This small molecule binds to this protein.
Small molecule (SMILES): O=P(O)(O)OC[C@H]1O[C@@H](O)[C@H](O)[C@@H]1O

Binding-site contacts:
Ligand atom O2 contacts residue ASP1330 of chain 1.C at 2.9 Å (salt-bridge).
Ligand atom O5 contacts residue GLY1370 of chain 1.C at 3.5 Å (h-bond).
Ligand atom P' contacts residue MG1 of chain 1.BA at 3.4 Å.
Ligand atom O1 contacts residue VAL1435 of chain 1.C at 3.5 Å.
Ligand atom O3X contacts residue MG1 of chain 1.CA at 2.8 Å.
Ligand atom C2 contacts residue ASP1330 of chain 1.C at 3.6 Å.
Ligand atom O5 contacts residue MG1 of chain 1.BA at 3.7 Å.
Ligand atom P' contacts residue AMP1 of chain 1.Y at 3.7 Å.
Ligand atom O3X contacts residue GLY1371 of chain 1.C at 3.7 Å.
Ligand atom C3 contacts residue ASP1330 of chain 1.C at 3.5 Å.
Ligand atom O1X contacts residue GLU1390 of chain 1.C at 4.0 Å.
Ligand atom O1X contacts residue GLY1370 of chain 1.C at 3.5 Å (h-bond).
Ligand atom O2X contacts residue ARG1428 of chain 1.C at 3.2 Å (salt-bridge).
Ligand atom O2X contacts residue ARG1360 of chain 1.C at 3.0 Å (salt-bridge).
Ligand atom C3 contacts residue HIS1479 of chain 1.C at 4.0 Å.
Ligand atom C4 contacts residue ARG1428 of chain 1.C at 3.7 Å.
Ligand atom O1X contacts residue AMP1 of chain 1.Y at 3.5 Å (h-bond).
Ligand atom P' contacts residue ARG1360 of chain 1.C at 3.8 Å.
Ligand atom O5 contacts residue ARG1360 of chain 1.C at 3.4 Å (salt-bridge).
Ligand atom O3X contacts residue AMP1 of chain 1.Y at 3.4 Å.
Ligand atom C5 contacts residue ARG1428 of chain 1.C at 3.6 Å.
Ligand atom O4 contacts residue ARG1428 of chain 1.C at 2.9 Å (salt-bridge).
Ligand atom O3 contacts residue ASP1330 of chain 1.C at 2.4 Å (salt-bridge).
Ligand atom O2 contacts residue HIS1479 of chain 1.C at 2.5 Å (h-bond).
Ligand atom P' contacts residue GLY1370 of chain 1.C at 4.0 Å.
Ligand atom P' contacts residue MG1 of chain 1.CA at 3.7 Å.
Ligand atom C4 contacts residue PHE1476 of chain 1.C at 4.0 Å (hydrophobic).
Ligand atom O1X contacts residue ARG1360 of chain 1.C at 3.8 Å.
Ligand atom O4 contacts residue ASP1426 of chain 1.C at 3.6 Å.
Ligand atom O1 contacts residue CYS1424 of chain 1.C at 3.5 Å.
Ligand atom O1X contacts residue ASP1460 of chain 1.C at 2.8 Å (salt-bridge).
Ligand atom O1X contacts residue MG1 of chain 1.CA at 3.4 Å.
Ligand atom C1 contacts residue PHE1476 of chain 1.C at 3.8 Å (hydrophobic).
Ligand atom O1X contacts residue MG1 of chain 1.BA at 2.1 Å.
Ligand atom C2 contacts residue HIS1479 of chain 1.C at 3.7 Å.
Ligand atom O3X contacts residue PHE1372 of chain 1.C at 3.3 Å.
Ligand atom O2X contacts residue AMP1 of chain 1.Y at 2.8 Å (h-bond).
Ligand atom O3 contacts residue HIS1479 of chain 1.C at 3.3 Å (h-bond).
Ligand atom O1 contacts residue ASP1426 of chain 1.C at 3.5 Å (salt-bridge).
Ligand atom O4 contacts residue PHE1476 of chain 1.C at 3.7 Å.

Sequence of chain 1.C:
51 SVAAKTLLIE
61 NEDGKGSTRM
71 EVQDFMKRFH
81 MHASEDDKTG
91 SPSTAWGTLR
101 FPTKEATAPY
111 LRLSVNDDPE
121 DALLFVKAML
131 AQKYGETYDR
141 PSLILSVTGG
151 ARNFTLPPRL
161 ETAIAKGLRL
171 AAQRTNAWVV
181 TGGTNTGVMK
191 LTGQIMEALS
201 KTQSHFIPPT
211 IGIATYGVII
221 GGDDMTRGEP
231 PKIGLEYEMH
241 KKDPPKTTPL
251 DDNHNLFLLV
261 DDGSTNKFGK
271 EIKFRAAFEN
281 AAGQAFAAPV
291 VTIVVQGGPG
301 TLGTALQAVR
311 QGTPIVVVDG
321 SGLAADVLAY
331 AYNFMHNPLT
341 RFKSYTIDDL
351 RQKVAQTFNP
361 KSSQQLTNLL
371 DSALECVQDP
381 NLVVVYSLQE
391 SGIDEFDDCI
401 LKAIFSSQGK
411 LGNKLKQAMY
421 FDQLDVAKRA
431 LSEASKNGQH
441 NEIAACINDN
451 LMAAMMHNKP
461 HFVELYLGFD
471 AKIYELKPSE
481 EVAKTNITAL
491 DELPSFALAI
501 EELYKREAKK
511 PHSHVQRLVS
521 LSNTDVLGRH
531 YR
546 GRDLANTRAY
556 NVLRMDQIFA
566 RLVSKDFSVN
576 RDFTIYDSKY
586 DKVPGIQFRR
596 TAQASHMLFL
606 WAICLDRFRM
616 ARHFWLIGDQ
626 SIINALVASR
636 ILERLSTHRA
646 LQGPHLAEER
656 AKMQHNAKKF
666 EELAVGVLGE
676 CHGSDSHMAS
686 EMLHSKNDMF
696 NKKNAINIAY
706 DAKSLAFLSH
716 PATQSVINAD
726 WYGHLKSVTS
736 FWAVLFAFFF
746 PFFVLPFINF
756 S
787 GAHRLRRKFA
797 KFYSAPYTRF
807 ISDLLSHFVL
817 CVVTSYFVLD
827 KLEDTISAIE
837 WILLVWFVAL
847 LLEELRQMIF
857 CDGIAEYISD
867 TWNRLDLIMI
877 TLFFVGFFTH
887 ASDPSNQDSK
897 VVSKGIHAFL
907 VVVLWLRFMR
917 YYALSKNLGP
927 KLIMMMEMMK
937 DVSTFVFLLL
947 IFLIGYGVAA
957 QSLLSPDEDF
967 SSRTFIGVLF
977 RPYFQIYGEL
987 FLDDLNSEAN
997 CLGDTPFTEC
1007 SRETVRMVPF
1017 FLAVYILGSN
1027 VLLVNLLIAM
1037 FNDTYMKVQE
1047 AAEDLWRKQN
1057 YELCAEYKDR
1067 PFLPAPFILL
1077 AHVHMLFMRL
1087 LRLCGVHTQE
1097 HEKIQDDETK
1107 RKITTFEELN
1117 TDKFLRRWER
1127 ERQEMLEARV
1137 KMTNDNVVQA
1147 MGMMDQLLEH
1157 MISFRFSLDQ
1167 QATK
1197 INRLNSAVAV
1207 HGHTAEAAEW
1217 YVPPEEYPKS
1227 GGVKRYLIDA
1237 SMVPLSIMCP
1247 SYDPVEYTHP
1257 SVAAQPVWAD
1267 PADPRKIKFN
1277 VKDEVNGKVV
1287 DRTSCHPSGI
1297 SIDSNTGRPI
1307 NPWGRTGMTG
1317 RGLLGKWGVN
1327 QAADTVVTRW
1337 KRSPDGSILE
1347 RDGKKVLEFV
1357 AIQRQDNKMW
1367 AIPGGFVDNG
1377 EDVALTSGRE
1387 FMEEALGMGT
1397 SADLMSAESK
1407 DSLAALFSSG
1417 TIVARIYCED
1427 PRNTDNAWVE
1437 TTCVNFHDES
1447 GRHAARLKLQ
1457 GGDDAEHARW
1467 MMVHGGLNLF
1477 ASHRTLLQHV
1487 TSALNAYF